A small-molecule ligand and the protein it binds are described below.
Small molecule (SMILES): O=c1ccc2c([nH]1)CCC[C@@H]2NCCCCCCCCCCN[C@H]1CCCc2[nH]c(=O)ccc21

Binding-site contacts:
Ligand atom C9 contacts residue SER286 of chain 2.A at 3.6 Å.
Ligand atom C33 contacts residue GLY118 of chain 2.A at 3.8 Å.
Ligand atom C34 contacts residue GLY118 of chain 2.A at 3.6 Å.
Ligand atom C34 contacts residue SER122 of chain 2.A at 3.7 Å.
Ligand atom C31 contacts residue TRP84 of chain 2.A at 3.5 Å (hydrophobic).
Ligand atom C69 contacts residue PHE330 of chain 2.A at 3.6 Å (hydrophobic).
Ligand atom C29 contacts residue TYR130 of chain 2.A at 3.2 Å (hydrophobic).
Ligand atom N30 contacts residue GLY117 of chain 2.A at 3.8 Å.
Ligand atom C29 contacts residue GLY118 of chain 2.A at 3.3 Å.
Ligand atom O35 contacts residue TYR116 of chain 2.A at 3.6 Å.
Ligand atom C14 contacts residue TRP279 of chain 2.A at 3.5 Å (hydrophobic).
Ligand atom O35 contacts residue GLY117 of chain 2.A at 3.3 Å (h-bond).
Ligand atom N30 contacts residue TYR130 of chain 2.A at 3.2 Å (h-bond).
Ligand atom C63 contacts residue TRP279 of chain 2.A at 3.7 Å (hydrophobic).
Ligand atom C70 contacts residue TYR121 of chain 2.A at 3.8 Å (hydrophobic).
Ligand atom O7 contacts residue PHE288 of chain 2.A at 2.7 Å (h-bond).
Ligand atom O35 contacts residue GLY123 of chain 2.A at 3.5 Å.
Ligand atom C36 contacts residue GLU199 of chain 2.A at 3.2 Å.
Ligand atom C1 contacts residue ILE287 of chain 2.A at 3.6 Å (hydrophobic).
Ligand atom O35 contacts residue TYR130 of chain 2.A at 2.7 Å (h-bond).
Ligand atom N30 contacts residue TRP84 of chain 2.A at 3.7 Å.
Ligand atom N30 contacts residue GLY118 of chain 2.A at 3.5 Å (h-bond).
Ligand atom C24 contacts residue TRP279 of chain 2.A at 3.6 Å (hydrophobic).
Ligand atom N2 contacts residue ILE287 of chain 2.A at 3.8 Å.
Ligand atom C32 contacts residue TRP84 of chain 2.A at 3.6 Å (hydrophobic).
Ligand atom C5 contacts residue TYR334 of chain 2.A at 3.6 Å (hydrophobic).
Ligand atom C6 contacts residue GLY335 of chain 2.A at 3.8 Å.
Ligand atom C68 contacts residue PHE331 of chain 2.A at 3.4 Å (hydrophobic).
Ligand atom C33 contacts residue TRP84 of chain 2.A at 3.6 Å (hydrophobic).
Ligand atom C63 contacts residue TYR70 of chain 2.A at 3.4 Å (hydrophobic).
Ligand atom O7 contacts residue ILE287 of chain 2.A at 3.4 Å.
Ligand atom C39 contacts residue HIS440 of chain 2.A at 3.7 Å.
Ligand atom C36 contacts residue TRP84 of chain 2.A at 3.8 Å (hydrophobic).
Ligand atom C5 contacts residue GLY335 of chain 2.A at 3.7 Å.
Ligand atom O35 contacts residue GLY118 of chain 2.A at 3.5 Å (h-bond).
Ligand atom O7 contacts residue PHE331 of chain 2.A at 3.6 Å.
Ligand atom C33 contacts residue SER122 of chain 2.A at 3.8 Å.
Ligand atom C66 contacts residue TYR121 of chain 2.A at 3.2 Å (hydrophobic).
Ligand atom N2 contacts residue SER286 of chain 2.A at 3.6 Å.
Ligand atom C1 contacts residue PHE288 of chain 2.A at 3.7 Å (hydrophobic).

Sequence of chain 2.A:
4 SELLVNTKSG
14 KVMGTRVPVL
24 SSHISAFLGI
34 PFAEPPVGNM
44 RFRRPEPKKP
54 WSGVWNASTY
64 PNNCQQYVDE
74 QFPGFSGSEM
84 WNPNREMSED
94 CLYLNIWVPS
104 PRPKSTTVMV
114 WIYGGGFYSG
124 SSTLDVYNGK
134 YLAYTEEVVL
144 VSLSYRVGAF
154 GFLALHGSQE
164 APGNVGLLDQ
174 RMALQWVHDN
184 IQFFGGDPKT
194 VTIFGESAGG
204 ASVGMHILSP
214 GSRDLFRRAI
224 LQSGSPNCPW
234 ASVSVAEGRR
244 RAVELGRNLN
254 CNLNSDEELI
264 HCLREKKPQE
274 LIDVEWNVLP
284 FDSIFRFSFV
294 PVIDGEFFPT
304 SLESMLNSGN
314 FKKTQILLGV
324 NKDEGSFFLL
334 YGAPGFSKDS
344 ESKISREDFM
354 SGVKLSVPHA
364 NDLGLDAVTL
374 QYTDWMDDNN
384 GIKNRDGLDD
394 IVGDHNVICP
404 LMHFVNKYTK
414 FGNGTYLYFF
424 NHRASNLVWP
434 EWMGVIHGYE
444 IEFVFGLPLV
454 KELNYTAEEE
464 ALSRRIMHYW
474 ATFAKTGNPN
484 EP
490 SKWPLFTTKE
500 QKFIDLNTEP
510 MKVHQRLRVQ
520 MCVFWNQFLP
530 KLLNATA